Sequence of chain 1.E:
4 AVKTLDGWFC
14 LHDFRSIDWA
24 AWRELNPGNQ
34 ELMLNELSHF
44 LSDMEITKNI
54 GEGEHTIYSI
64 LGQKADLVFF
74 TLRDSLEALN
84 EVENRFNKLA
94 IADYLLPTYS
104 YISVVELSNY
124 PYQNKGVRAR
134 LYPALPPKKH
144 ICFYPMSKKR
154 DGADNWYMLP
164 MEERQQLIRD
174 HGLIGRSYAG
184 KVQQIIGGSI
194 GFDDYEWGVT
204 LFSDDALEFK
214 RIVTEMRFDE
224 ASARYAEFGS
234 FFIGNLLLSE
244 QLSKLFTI

The protein below binds the small molecule below.
Small molecule (SMILES): CC1=C(CCC(=O)O)C2=Cc3c(CCC(=O)O)c(C)c4n3[Fe@]35n6c(c(C)c(CCC(=O)O)c6=CC1=[N+]23)=CC1=[N+]5C(=C4)C(C)=C1CCC(=O)O

Binding-site contacts:
Ligand atom O1A contacts residue TRP159 of chain 1.E at 3.6 Å.
Ligand atom C2C contacts residue GLY178 of chain 1.E at 3.6 Å.
Ligand atom CMD contacts residue LEU204 of chain 1.E at 3.5 Å (hydrophobic).
Ligand atom CGD contacts residue TYR147 of chain 1.E at 3.3 Å (hydrophobic).
Ligand atom CHA contacts residue HIS174 of chain 1.E at 3.4 Å.
Ligand atom O1A contacts residue TRP200 of chain 1.E at 3.4 Å.
Ligand atom CMA contacts residue MET149 of chain 1.E at 3.6 Å (hydrophobic).
Ligand atom C1A contacts residue HIS174 of chain 1.E at 3.5 Å.
Ligand atom CAC contacts residue ARG179 of chain 1.E at 3.5 Å.
Ligand atom O2A contacts residue TYR113 of chain 1.E at 3.2 Å.
Ligand atom CBB contacts residue ARG133 of chain 1.E at 3.6 Å.
Ligand atom C4D contacts residue HIS174 of chain 1.E at 3.3 Å.
Ligand atom CMC contacts residue GLN187 of chain 1.E at 3.6 Å.
Ligand atom CBA contacts residue ILE171 of chain 1.E at 3.3 Å (hydrophobic).
Ligand atom CAD contacts residue TYR147 of chain 1.E at 2.7 Å (hydrophobic).
Ligand atom CMC contacts residue GLY178 of chain 1.E at 3.1 Å.
Ligand atom CBA contacts residue LYS151 of chain 1.E at 3.6 Å.
Ligand atom O2A contacts residue TRP200 of chain 1.E at 3.5 Å.
Ligand atom CBD contacts residue MET149 of chain 1.E at 3.3 Å (hydrophobic).
Ligand atom NA contacts residue HIS174 of chain 1.E at 3.1 Å (h-bond).
Ligand atom O1D contacts residue TYR147 of chain 1.E at 2.4 Å (h-bond).
Ligand atom C3C contacts residue GLY178 of chain 1.E at 3.3 Å.
Ligand atom C2D contacts residue MET219 of chain 1.E at 3.6 Å (hydrophobic).
Ligand atom ND contacts residue HIS174 of chain 1.E at 2.9 Å (h-bond).
Ligand atom O2D contacts residue SER225 of chain 1.E at 2.9 Å (h-bond).
Ligand atom CMB contacts residue SER111 of chain 1.E at 2.9 Å.
Ligand atom FE contacts residue HIS174 of chain 1.E at 2.5 Å.
Ligand atom CGA contacts residue TYR113 of chain 1.E at 3.5 Å (hydrophobic).
Ligand atom O1C contacts residue ARG179 of chain 1.E at 3.4 Å.
Ligand atom CHD contacts residue MET219 of chain 1.E at 3.6 Å (hydrophobic).
Ligand atom CGC contacts residue ARG179 of chain 1.E at 3.7 Å.
Ligand atom CBD contacts residue TYR147 of chain 1.E at 3.4 Å (hydrophobic).
Ligand atom CGA contacts residue LYS151 of chain 1.E at 3.7 Å.
Ligand atom CGA contacts residue TRP200 of chain 1.E at 3.5 Å (hydrophobic).
Ligand atom NB contacts residue HIS174 of chain 1.E at 3.6 Å.
Ligand atom O1A contacts residue LYS151 of chain 1.E at 2.9 Å (salt-bridge).
Ligand atom NC contacts residue HIS174 of chain 1.E at 3.5 Å (h-bond).
Ligand atom C1D contacts residue MET219 of chain 1.E at 3.6 Å (hydrophobic).
Ligand atom CAC contacts residue GLY178 of chain 1.E at 3.4 Å.
Ligand atom O1B contacts residue ARG179 of chain 1.E at 3.5 Å (salt-bridge).